Binding-site contacts:
Ligand atom C8 contacts residue CYS15 of chain 1.A at 3.0 Å (hydrophobic).
Ligand atom N2 contacts residue ASN17 of chain 1.A at 3.0 Å (h-bond).
Ligand atom C7 contacts residue ASN17 of chain 1.A at 3.2 Å.
Ligand atom C2 contacts residue ASN17 of chain 1.A at 2.5 Å.
Ligand atom C8 contacts residue VAL16 of chain 1.A at 3.7 Å (hydrophobic).
Ligand atom C5 contacts residue ASN17 of chain 1.A at 3.8 Å.
Ligand atom C4 contacts residue ASN17 of chain 1.A at 4.4 Å.
Ligand atom C7 contacts residue CYS15 of chain 1.A at 4.5 Å (hydrophobic).
Ligand atom O7 contacts residue ASN17 of chain 1.A at 3.2 Å (h-bond).
Ligand atom O5 contacts residue ASN17 of chain 1.A at 2.5 Å (h-bond).
Ligand atom C1 contacts residue ASN17 of chain 1.A at 1.5 Å.
Ligand atom C3 contacts residue ASN17 of chain 1.A at 3.9 Å.
Ligand atom C8 contacts residue ASN17 of chain 1.A at 3.7 Å.

Sequence of chain 1.A:
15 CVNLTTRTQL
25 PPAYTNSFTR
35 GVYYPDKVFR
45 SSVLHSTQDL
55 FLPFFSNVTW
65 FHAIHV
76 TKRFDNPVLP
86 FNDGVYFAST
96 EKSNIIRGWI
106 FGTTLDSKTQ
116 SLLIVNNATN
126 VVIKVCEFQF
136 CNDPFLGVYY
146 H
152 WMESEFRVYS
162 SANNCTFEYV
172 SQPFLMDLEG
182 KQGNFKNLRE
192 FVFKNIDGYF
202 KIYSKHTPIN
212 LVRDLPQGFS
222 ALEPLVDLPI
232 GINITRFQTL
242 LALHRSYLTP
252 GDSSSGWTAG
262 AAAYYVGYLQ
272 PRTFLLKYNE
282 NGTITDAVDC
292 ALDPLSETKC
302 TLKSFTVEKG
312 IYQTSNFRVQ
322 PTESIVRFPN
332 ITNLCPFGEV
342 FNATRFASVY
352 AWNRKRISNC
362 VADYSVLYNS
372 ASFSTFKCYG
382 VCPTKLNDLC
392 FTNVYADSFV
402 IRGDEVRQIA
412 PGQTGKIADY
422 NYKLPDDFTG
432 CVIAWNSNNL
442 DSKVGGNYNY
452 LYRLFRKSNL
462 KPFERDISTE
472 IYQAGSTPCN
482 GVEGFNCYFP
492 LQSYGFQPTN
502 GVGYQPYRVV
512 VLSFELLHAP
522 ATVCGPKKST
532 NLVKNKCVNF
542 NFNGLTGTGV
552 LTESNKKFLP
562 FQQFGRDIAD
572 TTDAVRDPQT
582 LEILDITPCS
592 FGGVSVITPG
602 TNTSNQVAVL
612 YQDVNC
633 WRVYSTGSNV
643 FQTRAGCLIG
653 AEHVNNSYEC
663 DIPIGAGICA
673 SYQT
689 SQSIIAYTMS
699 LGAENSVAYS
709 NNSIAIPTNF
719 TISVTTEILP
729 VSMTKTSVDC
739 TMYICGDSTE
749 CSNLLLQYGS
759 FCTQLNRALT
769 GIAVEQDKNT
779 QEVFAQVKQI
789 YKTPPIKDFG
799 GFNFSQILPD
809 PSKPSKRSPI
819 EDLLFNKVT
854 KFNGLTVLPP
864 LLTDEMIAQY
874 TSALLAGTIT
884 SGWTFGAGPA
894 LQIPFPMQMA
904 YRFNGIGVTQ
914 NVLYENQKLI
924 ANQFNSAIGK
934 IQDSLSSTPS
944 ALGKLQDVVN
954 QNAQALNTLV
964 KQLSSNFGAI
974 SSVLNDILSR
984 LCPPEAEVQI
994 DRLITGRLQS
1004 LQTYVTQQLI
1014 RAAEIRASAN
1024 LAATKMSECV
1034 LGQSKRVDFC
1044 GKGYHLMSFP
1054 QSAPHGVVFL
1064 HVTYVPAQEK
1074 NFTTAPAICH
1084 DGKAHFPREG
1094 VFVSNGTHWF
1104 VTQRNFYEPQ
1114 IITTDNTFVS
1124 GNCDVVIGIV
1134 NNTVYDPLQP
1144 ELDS

The small molecule below binds the protein below.
Small molecule (SMILES): CC(=O)N[C@@H]1[C@@H](O)[C@H](O)[C@@H](CO)O[C@H]1O